Binding-site contacts:
Ligand atom C4 contacts residue PHE284 of chain 1.B at 3.6 Å (hydrophobic).
Ligand atom C11 contacts residue TRP276 of chain 1.B at 3.9 Å (hydrophobic).
Ligand atom O10 contacts residue GLN313 of chain 1.B at 3.1 Å (h-bond).
Ligand atom O13 contacts residue GLN313 of chain 1.B at 3.3 Å (h-bond).
Ligand atom C8 contacts residue PHE316 of chain 1.B at 3.9 Å (hydrophobic).
Ligand atom C9 contacts residue PHE316 of chain 1.B at 3.4 Å (hydrophobic).
Ligand atom C11 contacts residue GLN313 of chain 1.B at 3.8 Å.
Ligand atom C15 contacts residue GLN313 of chain 1.B at 3.9 Å.
Ligand atom C14 contacts residue PHE316 of chain 1.B at 3.6 Å (hydrophobic).
Ligand atom C17 contacts residue ILE280 of chain 1.B at 4.0 Å (hydrophobic).
Ligand atom C16 contacts residue PHE284 of chain 1.B at 4.0 Å (hydrophobic).
Ligand atom O10 contacts residue PHE316 of chain 1.B at 3.7 Å.
Ligand atom C11 contacts residue ASN265 of chain 1.B at 3.8 Å.
Ligand atom N3 contacts residue PHE284 of chain 1.B at 3.9 Å.
Ligand atom C11 contacts residue THR277 of chain 1.B at 3.8 Å.
Ligand atom C12 contacts residue PHE316 of chain 1.B at 3.4 Å (hydrophobic).
Ligand atom C16 contacts residue GLN313 of chain 1.B at 3.6 Å.
Ligand atom C16 contacts residue SER312 of chain 1.B at 3.7 Å.
Ligand atom C8 contacts residue TYR103 of chain 1.B at 3.8 Å (hydrophobic).
Ligand atom C16 contacts residue MET281 of chain 1.B at 3.1 Å (hydrophobic).
Ligand atom N3 contacts residue HIS104 of chain 1.B at 4.0 Å.
Ligand atom C12 contacts residue ILE280 of chain 1.B at 3.9 Å (hydrophobic).
Ligand atom N3 contacts residue ILE280 of chain 1.B at 4.0 Å.
Ligand atom C6 contacts residue PHE316 of chain 1.B at 3.8 Å (hydrophobic).
Ligand atom O5 contacts residue LEU380 of chain 1.B at 3.8 Å.
Ligand atom C8 contacts residue ASN265 of chain 1.B at 3.5 Å.
Ligand atom O19 contacts residue PHE284 of chain 1.B at 3.7 Å.
Ligand atom O13 contacts residue PHE316 of chain 1.B at 3.5 Å.
Ligand atom O19 contacts residue LEU380 of chain 1.B at 3.7 Å.
Ligand atom C15 contacts residue SER312 of chain 1.B at 3.6 Å.
Ligand atom C17 contacts residue PHE316 of chain 1.B at 3.5 Å (hydrophobic).
Ligand atom O10 contacts residue ILE280 of chain 1.B at 3.4 Å.
Ligand atom C15 contacts residue PHE316 of chain 1.B at 3.8 Å (hydrophobic).
Ligand atom C7 contacts residue TYR103 of chain 1.B at 3.7 Å (hydrophobic).
Ligand atom C2 contacts residue HIS104 of chain 1.B at 3.8 Å.
Ligand atom C14 contacts residue LEU380 of chain 1.B at 3.9 Å (hydrophobic).
Ligand atom C11 contacts residue ILE280 of chain 1.B at 3.7 Å (hydrophobic).
Ligand atom C18 contacts residue LEU263 of chain 1.B at 3.5 Å (hydrophobic).
Ligand atom C9 contacts residue ILE280 of chain 1.B at 3.6 Å (hydrophobic).
Ligand atom C2 contacts residue ILE280 of chain 1.B at 3.9 Å (hydrophobic).

This small molecule binds to this protein.
Small molecule (SMILES): CCCOc1cc([C@]2(C)CNC(=O)O2)ccc1OC

Sequence of chain 1.B:
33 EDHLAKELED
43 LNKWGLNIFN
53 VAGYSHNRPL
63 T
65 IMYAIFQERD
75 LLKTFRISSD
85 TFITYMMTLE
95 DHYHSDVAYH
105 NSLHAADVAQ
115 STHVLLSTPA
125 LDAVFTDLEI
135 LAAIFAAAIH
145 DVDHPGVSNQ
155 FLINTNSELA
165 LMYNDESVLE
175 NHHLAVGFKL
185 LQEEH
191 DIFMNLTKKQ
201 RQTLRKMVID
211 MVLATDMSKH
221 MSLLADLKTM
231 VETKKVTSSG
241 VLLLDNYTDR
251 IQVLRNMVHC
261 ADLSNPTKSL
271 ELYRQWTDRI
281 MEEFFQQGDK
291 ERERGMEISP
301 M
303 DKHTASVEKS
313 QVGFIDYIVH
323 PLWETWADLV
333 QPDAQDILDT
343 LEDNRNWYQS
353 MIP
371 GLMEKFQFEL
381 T